The small molecule below binds the protein below.
Small molecule (SMILES): O=C(O)/C=C/C(=O)O

Sequence of chain 1.B:
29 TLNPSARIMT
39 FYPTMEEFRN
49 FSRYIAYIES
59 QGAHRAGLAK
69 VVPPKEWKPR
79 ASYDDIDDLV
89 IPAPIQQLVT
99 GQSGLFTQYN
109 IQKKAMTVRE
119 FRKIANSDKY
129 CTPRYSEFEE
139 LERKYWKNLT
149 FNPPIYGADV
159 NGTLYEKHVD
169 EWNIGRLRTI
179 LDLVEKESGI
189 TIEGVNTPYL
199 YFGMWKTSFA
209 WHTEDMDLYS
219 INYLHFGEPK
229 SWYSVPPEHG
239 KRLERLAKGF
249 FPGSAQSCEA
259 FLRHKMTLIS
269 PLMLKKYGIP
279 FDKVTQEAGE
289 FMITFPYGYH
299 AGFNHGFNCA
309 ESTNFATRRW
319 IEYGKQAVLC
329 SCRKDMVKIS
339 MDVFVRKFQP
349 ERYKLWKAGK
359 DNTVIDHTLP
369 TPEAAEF

Binding-site contacts:
Ligand atom C contacts residue TYR154 of chain 1.B at 3.2 Å (hydrophobic).
Ligand atom C6 contacts residue PHE207 of chain 1.B at 4.3 Å (hydrophobic).
Ligand atom OXT contacts residue LYS228 of chain 1.B at 2.9 Å (salt-bridge).
Ligand atom O8 contacts residue NI1 of chain 1.L at 2.2 Å (h-bond).
Ligand atom C5 contacts residue TRP230 of chain 1.B at 3.9 Å (hydrophobic).
Ligand atom O8 contacts residue PHE207 of chain 1.B at 4.1 Å.
Ligand atom O contacts residue TYR199 of chain 1.B at 3.7 Å.
Ligand atom C contacts residue ASN220 of chain 1.B at 4.1 Å.
Ligand atom O7 contacts residue TRP230 of chain 1.B at 3.3 Å.
Ligand atom O7 contacts residue NI1 of chain 1.L at 3.4 Å (h-bond).
Ligand atom C4 contacts residue PHE207 of chain 1.B at 4.5 Å (hydrophobic).
Ligand atom C contacts residue TYR199 of chain 1.B at 3.7 Å (hydrophobic).
Ligand atom C6 contacts residue ASN220 of chain 1.B at 4.0 Å.
Ligand atom O7 contacts residue SER218 of chain 1.B at 4.5 Å.
Ligand atom O8 contacts residue GLU212 of chain 1.B at 4.3 Å.
Ligand atom O contacts residue TYR154 of chain 1.B at 2.5 Å (h-bond).
Ligand atom C6 contacts residue TRP230 of chain 1.B at 3.7 Å (hydrophobic).
Ligand atom O8 contacts residue HIS298 of chain 1.B at 3.4 Å (h-bond).
Ligand atom O contacts residue PHE207 of chain 1.B at 3.7 Å.
Ligand atom OXT contacts residue ASN220 of chain 1.B at 3.4 Å (h-bond).
Ligand atom C5 contacts residue ASN220 of chain 1.B at 3.6 Å.
Ligand atom C contacts residue PHE207 of chain 1.B at 4.1 Å (hydrophobic).
Ligand atom O8 contacts residue HIS210 of chain 1.B at 3.3 Å (h-bond).
Ligand atom O7 contacts residue HIS298 of chain 1.B at 4.3 Å.
Ligand atom C4 contacts residue ASN220 of chain 1.B at 3.9 Å.
Ligand atom C4 contacts residue TYR199 of chain 1.B at 4.0 Å (hydrophobic).
Ligand atom O7 contacts residue ASN220 of chain 1.B at 3.5 Å (h-bond).
Ligand atom C6 contacts residue NI1 of chain 1.L at 3.2 Å.
Ligand atom O contacts residue LYS228 of chain 1.B at 4.2 Å.
Ligand atom C5 contacts residue PHE207 of chain 1.B at 3.9 Å (hydrophobic).
Ligand atom OXT contacts residue TYR199 of chain 1.B at 3.8 Å.
Ligand atom C6 contacts residue HIS298 of chain 1.B at 4.2 Å.
Ligand atom C contacts residue LYS228 of chain 1.B at 3.9 Å.
Ligand atom OXT contacts residue ALA308 of chain 1.B at 4.5 Å.
Ligand atom OXT contacts residue TYR154 of chain 1.B at 3.2 Å (h-bond).